A small-molecule ligand and the protein it binds are described below.
Small molecule (SMILES): CC(=O)N[C@H]1[C@H](O[C@H]2[C@H](O)[C@@H](NC(C)=O)CO[C@@H]2CO)O[C@H](CO)[C@@H](O)[C@@H]1O

Sequence of chain 1.B:
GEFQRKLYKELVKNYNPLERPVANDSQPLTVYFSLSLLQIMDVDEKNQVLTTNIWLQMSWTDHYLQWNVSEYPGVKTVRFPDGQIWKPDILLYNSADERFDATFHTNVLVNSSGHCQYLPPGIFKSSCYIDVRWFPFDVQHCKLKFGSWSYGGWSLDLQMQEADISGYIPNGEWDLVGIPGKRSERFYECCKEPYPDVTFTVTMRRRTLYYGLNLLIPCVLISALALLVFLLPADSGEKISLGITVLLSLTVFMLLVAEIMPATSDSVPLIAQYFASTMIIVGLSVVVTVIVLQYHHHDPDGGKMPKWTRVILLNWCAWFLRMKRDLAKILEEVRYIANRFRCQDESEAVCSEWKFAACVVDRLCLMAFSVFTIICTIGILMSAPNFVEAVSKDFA

Binding-site contacts:
Ligand atom C7 contacts residue ASN133 of chain 1.B at 3.9 Å.
Ligand atom N2 contacts residue ASN133 of chain 1.B at 2.9 Å (h-bond).
Ligand atom C1 contacts residue HIS137 of chain 1.B at 3.4 Å.
Ligand atom O7 contacts residue ASN133 of chain 1.B at 4.2 Å.
Ligand atom O5 contacts residue HIS137 of chain 1.B at 3.8 Å.
Ligand atom O6 contacts residue ASN133 of chain 1.B at 4.5 Å.
Ligand atom C8 contacts residue HIS137 of chain 1.B at 4.0 Å.
Ligand atom C4 contacts residue ASN133 of chain 1.B at 4.3 Å.
Ligand atom C5 contacts residue HIS137 of chain 1.B at 4.3 Å.
Ligand atom C1 contacts residue SER135 of chain 1.B at 4.0 Å.
Ligand atom O5 contacts residue ASN133 of chain 1.B at 2.4 Å (h-bond).
Ligand atom C5 contacts residue ASN133 of chain 1.B at 3.6 Å.
Ligand atom C8 contacts residue SER135 of chain 1.B at 3.9 Å.
Ligand atom N2 contacts residue SER135 of chain 1.B at 3.6 Å.
Ligand atom C3 contacts residue ASN133 of chain 1.B at 3.8 Å.
Ligand atom C1 contacts residue ASN133 of chain 1.B at 1.4 Å.
Ligand atom C2 contacts residue ASN133 of chain 1.B at 2.6 Å.
Ligand atom C8 contacts residue SER134 of chain 1.B at 3.9 Å.
Ligand atom C2 contacts residue SER135 of chain 1.B at 4.3 Å.